Sequence of chain 1.H:
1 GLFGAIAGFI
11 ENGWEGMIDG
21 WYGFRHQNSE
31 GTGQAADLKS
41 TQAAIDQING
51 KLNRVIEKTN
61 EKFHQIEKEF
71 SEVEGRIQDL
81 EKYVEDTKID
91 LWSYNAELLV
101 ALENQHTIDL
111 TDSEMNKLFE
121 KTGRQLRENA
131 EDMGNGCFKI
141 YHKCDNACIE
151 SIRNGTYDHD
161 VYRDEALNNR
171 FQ

This small molecule binds to this protein.
Small molecule (SMILES): CC(=O)N[C@@H]1[C@@H](O)[C@H](O)[C@@H](CO)O[C@H]1O

Binding-site contacts:
Ligand atom C5 contacts residue ALA147 of chain 1.H at 4.5 Å (hydrophobic).
Ligand atom C2 contacts residue ASN154 of chain 1.H at 2.4 Å.
Ligand atom C5 contacts residue GLU150 of chain 1.H at 4.4 Å.
Ligand atom C8 contacts residue THR156 of chain 1.H at 4.2 Å.
Ligand atom O5 contacts residue THR156 of chain 1.H at 4.4 Å.
Ligand atom C1 contacts residue GLU150 of chain 1.H at 4.1 Å.
Ligand atom C4 contacts residue ASN154 of chain 1.H at 4.2 Å.
Ligand atom O5 contacts residue ASN154 of chain 1.H at 2.4 Å (h-bond).
Ligand atom O5 contacts residue SER151 of chain 1.H at 4.0 Å.
Ligand atom C1 contacts residue THR156 of chain 1.H at 3.8 Å.
Ligand atom O5 contacts residue GLU150 of chain 1.H at 3.5 Å.
Ligand atom C8 contacts residue ASN154 of chain 1.H at 4.3 Å.
Ligand atom C6 contacts residue GLU150 of chain 1.H at 4.2 Å.
Ligand atom C6 contacts residue ALA147 of chain 1.H at 3.4 Å (hydrophobic).
Ligand atom O6 contacts residue ALA147 of chain 1.H at 3.8 Å.
Ligand atom C7 contacts residue ASN154 of chain 1.H at 3.2 Å.
Ligand atom N2 contacts residue THR156 of chain 1.H at 4.2 Å.
Ligand atom O6 contacts residue GLU150 of chain 1.H at 3.6 Å.
Ligand atom C6 contacts residue SER151 of chain 1.H at 4.3 Å.
Ligand atom C3 contacts residue ASN154 of chain 1.H at 3.8 Å.
Ligand atom C1 contacts residue ASN154 of chain 1.H at 1.4 Å.
Ligand atom C5 contacts residue ASN154 of chain 1.H at 3.6 Å.
Ligand atom C1 contacts residue SER151 of chain 1.H at 4.3 Å.
Ligand atom N2 contacts residue ASN154 of chain 1.H at 2.9 Å (h-bond).
Ligand atom O7 contacts residue ASN154 of chain 1.H at 3.3 Å (h-bond).